Binding-site contacts:
Ligand atom C1 contacts residue PHE123 of chain 1.A at 3.5 Å (hydrophobic).
Ligand atom S contacts residue TRP21 of chain 1.A at 3.9 Å.
Ligand atom O contacts residue TRP21 of chain 1.A at 3.4 Å (h-bond).
Ligand atom C14 contacts residue HIS111 of chain 1.A at 3.2 Å.
Ligand atom C13 contacts residue TRP21 of chain 1.A at 3.4 Å (hydrophobic).
Ligand atom O contacts residue TYR49 of chain 1.A at 3.7 Å.
Ligand atom C14 contacts residue NAP1 of chain 1.E at 3.4 Å.
Ligand atom O1 contacts residue NAP1 of chain 1.E at 3.0 Å.
Ligand atom C10 contacts residue TRP21 of chain 1.A at 4.4 Å (hydrophobic).
Ligand atom O2 contacts residue HIS111 of chain 1.A at 3.0 Å (h-bond).
Ligand atom O2 contacts residue TRP80 of chain 1.A at 4.3 Å.
Ligand atom S contacts residue TRP220 of chain 1.A at 4.1 Å.
Ligand atom N contacts residue TRP21 of chain 1.A at 3.5 Å.
Ligand atom S contacts residue TRP112 of chain 1.A at 4.2 Å.
Ligand atom C9 contacts residue PHE123 of chain 1.A at 3.7 Å (hydrophobic).
Ligand atom O1 contacts residue TYR49 of chain 1.A at 2.5 Å (h-bond).
Ligand atom C13 contacts residue TYR49 of chain 1.A at 4.0 Å (hydrophobic).
Ligand atom C14 contacts residue TRP112 of chain 1.A at 4.3 Å (hydrophobic).
Ligand atom O2 contacts residue NAP1 of chain 1.E at 3.4 Å (h-bond).
Ligand atom S1 contacts residue TRP220 of chain 1.A at 4.3 Å.
Ligand atom C13 contacts residue NAP1 of chain 1.E at 3.6 Å.
Ligand atom C11 contacts residue TRP21 of chain 1.A at 3.6 Å (hydrophobic).
Ligand atom S contacts residue CYS299 of chain 1.A at 3.0 Å (h-bond).
Ligand atom S1 contacts residue TRP21 of chain 1.A at 4.4 Å.
Ligand atom C12 contacts residue TRP21 of chain 1.A at 3.6 Å (hydrophobic).
Ligand atom O1 contacts residue HIS111 of chain 1.A at 2.7 Å (h-bond).
Ligand atom C12 contacts residue TRP220 of chain 1.A at 4.4 Å (hydrophobic).
Ligand atom C14 contacts residue TYR49 of chain 1.A at 3.7 Å (hydrophobic).
Ligand atom C10 contacts residue PHE123 of chain 1.A at 4.4 Å (hydrophobic).
Ligand atom O contacts residue VAL48 of chain 1.A at 3.7 Å.
Ligand atom O2 contacts residue TRP112 of chain 1.A at 3.2 Å (h-bond).

Sequence of chain 1.A:
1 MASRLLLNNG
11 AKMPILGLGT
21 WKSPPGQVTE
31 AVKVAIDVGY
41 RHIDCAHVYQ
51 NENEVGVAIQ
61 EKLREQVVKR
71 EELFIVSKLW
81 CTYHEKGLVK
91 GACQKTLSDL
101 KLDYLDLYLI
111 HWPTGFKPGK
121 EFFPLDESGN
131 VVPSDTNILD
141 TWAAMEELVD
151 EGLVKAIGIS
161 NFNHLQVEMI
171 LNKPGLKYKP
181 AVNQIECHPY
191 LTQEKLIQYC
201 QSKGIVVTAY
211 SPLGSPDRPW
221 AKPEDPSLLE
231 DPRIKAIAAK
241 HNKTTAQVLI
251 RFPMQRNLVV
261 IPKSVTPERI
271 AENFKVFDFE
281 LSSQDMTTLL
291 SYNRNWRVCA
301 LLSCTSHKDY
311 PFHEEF

The protein below binds the small molecule below.
Small molecule (SMILES): C/C(C=C1SC(=S)N(CC(=O)O)C1=O)=C\c1ccccc1